Sequence of chain 1.A:
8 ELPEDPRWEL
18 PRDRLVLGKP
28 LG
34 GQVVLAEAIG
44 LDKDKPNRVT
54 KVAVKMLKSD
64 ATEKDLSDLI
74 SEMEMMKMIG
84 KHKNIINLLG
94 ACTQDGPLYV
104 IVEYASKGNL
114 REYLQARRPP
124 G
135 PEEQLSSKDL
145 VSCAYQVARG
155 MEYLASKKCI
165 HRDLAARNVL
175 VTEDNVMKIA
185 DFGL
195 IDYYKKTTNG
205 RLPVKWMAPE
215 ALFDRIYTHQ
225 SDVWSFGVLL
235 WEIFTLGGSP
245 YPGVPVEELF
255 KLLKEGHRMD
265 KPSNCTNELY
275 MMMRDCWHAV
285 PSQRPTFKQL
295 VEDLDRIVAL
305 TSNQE

This protein binds this small molecule.
Small molecule (SMILES): O=C(Nc1n[nH]c2cc(-c3ccc(O)cc3)ccc12)c1ccccc1

Binding-site contacts:
Ligand atom C9 contacts residue EDO1 of chain 1.I at 3.3 Å.
Ligand atom C14 contacts residue ALA108 of chain 1.A at 3.9 Å (hydrophobic).
Ligand atom N2 contacts residue ALA56 of chain 1.A at 3.8 Å.
Ligand atom C9 contacts residue GLU75 of chain 1.A at 3.9 Å.
Ligand atom C7 contacts residue ALA56 of chain 1.A at 3.9 Å (hydrophobic).
Ligand atom N3 contacts residue TYR107 of chain 1.A at 3.8 Å.
Ligand atom N2 contacts residue LEU174 of chain 1.A at 3.8 Å.
Ligand atom C7 contacts residue GLU106 of chain 1.A at 3.8 Å.
Ligand atom C13 contacts residue LYS58 of chain 1.A at 3.9 Å.
Ligand atom C20 contacts residue SER109 of chain 1.A at 3.3 Å.
Ligand atom C19 contacts residue SER109 of chain 1.A at 3.8 Å.
Ligand atom C8 contacts residue LYS58 of chain 1.A at 3.6 Å.
Ligand atom N1 contacts residue ALA108 of chain 1.A at 2.6 Å (h-bond).
Ligand atom C8 contacts residue ASP185 of chain 1.A at 3.2 Å.
Ligand atom C10 contacts residue VAL105 of chain 1.A at 3.7 Å (hydrophobic).
Ligand atom C1 contacts residue LEU174 of chain 1.A at 3.5 Å (hydrophobic).
Ligand atom C5 contacts residue ALA108 of chain 1.A at 3.6 Å (hydrophobic).
Ligand atom C19 contacts residue GLY111 of chain 1.A at 3.9 Å.
Ligand atom N3 contacts residue ALA108 of chain 1.A at 3.1 Å (h-bond).
Ligand atom C2 contacts residue LEU174 of chain 1.A at 3.9 Å (hydrophobic).
Ligand atom C13 contacts residue ASP185 of chain 1.A at 2.8 Å.
Ligand atom C19 contacts residue ALA108 of chain 1.A at 3.4 Å (hydrophobic).
Ligand atom C7 contacts residue LEU174 of chain 1.A at 3.4 Å (hydrophobic).
Ligand atom O1 contacts residue LYS58 of chain 1.A at 2.8 Å (salt-bridge).
Ligand atom C9 contacts residue LYS58 of chain 1.A at 3.9 Å.
Ligand atom C8 contacts residue EDO1 of chain 1.I at 3.6 Å.
Ligand atom N1 contacts residue TYR107 of chain 1.A at 3.4 Å.
Ligand atom C6 contacts residue LEU174 of chain 1.A at 3.6 Å (hydrophobic).
Ligand atom C18 contacts residue LEU28 of chain 1.A at 3.9 Å (hydrophobic).
Ligand atom O1 contacts residue GLU75 of chain 1.A at 2.4 Å (salt-bridge).
Ligand atom C10 contacts residue EDO1 of chain 1.I at 3.7 Å.
Ligand atom N2 contacts residue GLU106 of chain 1.A at 3.0 Å (salt-bridge).
Ligand atom C12 contacts residue ASP185 of chain 1.A at 3.6 Å.
Ligand atom N2 contacts residue ALA108 of chain 1.A at 3.2 Å (h-bond).
Ligand atom C8 contacts residue GLU75 of chain 1.A at 3.4 Å.
Ligand atom C5 contacts residue TYR107 of chain 1.A at 4.0 Å (hydrophobic).
Ligand atom O1 contacts residue EDO1 of chain 1.I at 3.9 Å.
Ligand atom N2 contacts residue TYR107 of chain 1.A at 3.5 Å.
Ligand atom C4 contacts residue LEU174 of chain 1.A at 4.0 Å (hydrophobic).
Ligand atom O1 contacts residue ASP185 of chain 1.A at 3.3 Å (salt-bridge).